Sequence of chain 1.C:
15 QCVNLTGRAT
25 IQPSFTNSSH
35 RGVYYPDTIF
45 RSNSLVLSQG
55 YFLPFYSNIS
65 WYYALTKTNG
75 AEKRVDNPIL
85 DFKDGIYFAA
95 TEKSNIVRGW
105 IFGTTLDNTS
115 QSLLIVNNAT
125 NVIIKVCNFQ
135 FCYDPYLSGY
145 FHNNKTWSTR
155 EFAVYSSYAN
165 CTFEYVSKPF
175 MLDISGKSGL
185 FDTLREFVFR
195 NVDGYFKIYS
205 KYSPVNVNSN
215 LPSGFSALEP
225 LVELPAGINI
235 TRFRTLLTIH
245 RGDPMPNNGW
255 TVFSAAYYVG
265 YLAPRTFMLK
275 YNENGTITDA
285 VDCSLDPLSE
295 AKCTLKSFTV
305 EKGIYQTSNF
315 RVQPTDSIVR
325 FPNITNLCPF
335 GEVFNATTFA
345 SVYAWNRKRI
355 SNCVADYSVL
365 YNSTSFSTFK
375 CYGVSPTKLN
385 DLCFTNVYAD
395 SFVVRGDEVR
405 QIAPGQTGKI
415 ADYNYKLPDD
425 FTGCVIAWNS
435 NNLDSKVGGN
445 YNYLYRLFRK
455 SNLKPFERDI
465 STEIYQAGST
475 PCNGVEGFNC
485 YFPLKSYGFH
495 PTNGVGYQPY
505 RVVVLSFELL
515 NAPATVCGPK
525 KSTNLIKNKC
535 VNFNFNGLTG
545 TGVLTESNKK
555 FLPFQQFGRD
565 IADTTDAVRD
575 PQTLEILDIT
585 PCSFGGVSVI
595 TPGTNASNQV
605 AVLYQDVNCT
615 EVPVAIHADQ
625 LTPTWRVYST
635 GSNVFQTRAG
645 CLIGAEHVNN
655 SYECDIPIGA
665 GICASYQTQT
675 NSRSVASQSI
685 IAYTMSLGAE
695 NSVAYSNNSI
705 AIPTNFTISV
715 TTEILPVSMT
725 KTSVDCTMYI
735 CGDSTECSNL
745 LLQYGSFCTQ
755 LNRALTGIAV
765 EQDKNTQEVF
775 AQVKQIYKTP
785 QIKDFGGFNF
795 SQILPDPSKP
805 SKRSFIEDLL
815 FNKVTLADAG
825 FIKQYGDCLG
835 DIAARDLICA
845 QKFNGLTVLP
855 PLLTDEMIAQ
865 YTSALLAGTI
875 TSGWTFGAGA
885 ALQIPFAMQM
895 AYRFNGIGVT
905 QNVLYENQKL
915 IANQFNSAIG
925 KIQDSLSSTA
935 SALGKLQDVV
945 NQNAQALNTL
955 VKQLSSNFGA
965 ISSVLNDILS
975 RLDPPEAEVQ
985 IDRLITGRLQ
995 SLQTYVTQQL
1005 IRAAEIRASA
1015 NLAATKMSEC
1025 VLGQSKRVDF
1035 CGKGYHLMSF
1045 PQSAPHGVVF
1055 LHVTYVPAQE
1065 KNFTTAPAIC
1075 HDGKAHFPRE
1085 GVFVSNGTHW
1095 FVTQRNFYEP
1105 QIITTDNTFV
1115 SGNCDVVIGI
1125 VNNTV

This protein binds this small molecule.
Small molecule (SMILES): CC(=O)N[C@H]1[C@H](O[C@H]2[C@H](O)[C@@H](NC(C)=O)CO[C@@H]2CO)O[C@H](CO)[C@@H](O)[C@@H]1O

Binding-site contacts:
Ligand atom C5 contacts residue THR108 of chain 1.C at 4.3 Å.
Ligand atom O7 contacts residue GLU461 of chain 1.A at 4.2 Å.
Ligand atom C1 contacts residue THR235 of chain 1.C at 4.0 Å.
Ligand atom C1 contacts residue THR108 of chain 1.C at 3.7 Å.
Ligand atom C5 contacts residue ASN233 of chain 1.C at 3.6 Å.
Ligand atom C2 contacts residue ASN233 of chain 1.C at 2.5 Å.
Ligand atom C7 contacts residue ASN233 of chain 1.C at 3.7 Å.
Ligand atom O6 contacts residue LYS454 of chain 1.A at 3.7 Å.
Ligand atom C6 contacts residue THR235 of chain 1.C at 4.4 Å.
Ligand atom O6 contacts residue ASN233 of chain 1.C at 4.5 Å.
Ligand atom C5 contacts residue THR235 of chain 1.C at 3.9 Å.
Ligand atom C7 contacts residue GLU461 of chain 1.A at 4.0 Å.
Ligand atom O7 contacts residue ARG453 of chain 1.A at 2.3 Å (salt-bridge).
Ligand atom C3 contacts residue ASN233 of chain 1.C at 3.8 Å.
Ligand atom O6 contacts residue THR235 of chain 1.C at 4.5 Å.
Ligand atom C8 contacts residue ASN456 of chain 1.A at 3.7 Å.
Ligand atom C6 contacts residue THR108 of chain 1.C at 4.4 Å.
Ligand atom C4 contacts residue ASN233 of chain 1.C at 4.2 Å.
Ligand atom O5 contacts residue ASN233 of chain 1.C at 2.3 Å (h-bond).
Ligand atom C6 contacts residue LYS454 of chain 1.A at 3.5 Å.
Ligand atom O5 contacts residue THR235 of chain 1.C at 3.9 Å.
Ligand atom O3 contacts residue SER455 of chain 1.A at 4.2 Å.
Ligand atom O5 contacts residue THR108 of chain 1.C at 3.3 Å.
Ligand atom C1 contacts residue ASN233 of chain 1.C at 1.4 Å.
Ligand atom N2 contacts residue ARG453 of chain 1.A at 4.3 Å.
Ligand atom O7 contacts residue ASN233 of chain 1.C at 4.1 Å.
Ligand atom N2 contacts residue ASN233 of chain 1.C at 3.0 Å (h-bond).
Ligand atom C8 contacts residue GLU461 of chain 1.A at 3.5 Å.
Ligand atom O7 contacts residue SER455 of chain 1.A at 4.1 Å.
Ligand atom O6 contacts residue THR108 of chain 1.C at 3.4 Å.
Ligand atom C7 contacts residue ARG453 of chain 1.A at 3.2 Å.
Ligand atom O7 contacts residue ASN456 of chain 1.A at 4.4 Å.
Ligand atom C8 contacts residue ARG453 of chain 1.A at 3.5 Å.
Ligand atom C8 contacts residue LYS458 of chain 1.A at 3.6 Å.
Ligand atom O6 contacts residue SER455 of chain 1.A at 4.3 Å.

Sequence of chain 1.A:
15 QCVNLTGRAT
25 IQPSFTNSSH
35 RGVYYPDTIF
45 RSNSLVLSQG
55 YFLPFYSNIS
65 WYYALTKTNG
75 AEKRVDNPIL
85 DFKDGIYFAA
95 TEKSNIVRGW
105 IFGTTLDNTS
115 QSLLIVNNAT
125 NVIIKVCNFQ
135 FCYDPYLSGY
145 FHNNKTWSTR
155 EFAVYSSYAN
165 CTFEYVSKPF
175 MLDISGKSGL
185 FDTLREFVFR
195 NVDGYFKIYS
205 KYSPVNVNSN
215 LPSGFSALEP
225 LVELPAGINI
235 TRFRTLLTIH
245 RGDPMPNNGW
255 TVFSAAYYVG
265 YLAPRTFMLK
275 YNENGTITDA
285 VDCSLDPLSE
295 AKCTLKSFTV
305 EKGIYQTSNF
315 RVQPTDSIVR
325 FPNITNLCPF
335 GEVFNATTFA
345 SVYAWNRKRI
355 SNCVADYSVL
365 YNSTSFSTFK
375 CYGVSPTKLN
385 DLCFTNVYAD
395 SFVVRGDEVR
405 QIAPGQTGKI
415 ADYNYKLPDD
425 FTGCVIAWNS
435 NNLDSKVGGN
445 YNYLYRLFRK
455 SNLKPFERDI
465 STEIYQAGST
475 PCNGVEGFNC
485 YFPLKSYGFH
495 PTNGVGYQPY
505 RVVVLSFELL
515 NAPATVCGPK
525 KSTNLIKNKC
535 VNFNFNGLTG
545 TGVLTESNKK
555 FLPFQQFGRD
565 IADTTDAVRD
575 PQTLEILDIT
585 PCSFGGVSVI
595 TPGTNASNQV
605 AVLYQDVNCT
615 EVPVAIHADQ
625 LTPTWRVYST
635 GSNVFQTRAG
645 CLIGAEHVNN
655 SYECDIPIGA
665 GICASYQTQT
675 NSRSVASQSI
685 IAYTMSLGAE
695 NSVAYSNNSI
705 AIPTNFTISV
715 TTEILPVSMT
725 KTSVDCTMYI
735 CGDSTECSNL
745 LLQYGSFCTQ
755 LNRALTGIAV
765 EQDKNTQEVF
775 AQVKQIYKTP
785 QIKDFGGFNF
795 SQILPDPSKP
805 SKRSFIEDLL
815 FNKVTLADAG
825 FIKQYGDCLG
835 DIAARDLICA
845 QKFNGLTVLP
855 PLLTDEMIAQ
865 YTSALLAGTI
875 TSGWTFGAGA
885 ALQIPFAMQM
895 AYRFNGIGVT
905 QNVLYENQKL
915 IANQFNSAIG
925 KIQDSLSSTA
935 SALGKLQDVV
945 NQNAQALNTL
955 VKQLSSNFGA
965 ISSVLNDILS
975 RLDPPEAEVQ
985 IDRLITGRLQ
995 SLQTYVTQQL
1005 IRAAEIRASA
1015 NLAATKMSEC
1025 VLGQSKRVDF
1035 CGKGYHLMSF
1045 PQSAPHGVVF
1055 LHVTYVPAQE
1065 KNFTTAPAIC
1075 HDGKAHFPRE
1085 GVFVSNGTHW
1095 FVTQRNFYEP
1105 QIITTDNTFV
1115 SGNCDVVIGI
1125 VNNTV